Sequence of chain 1.F:
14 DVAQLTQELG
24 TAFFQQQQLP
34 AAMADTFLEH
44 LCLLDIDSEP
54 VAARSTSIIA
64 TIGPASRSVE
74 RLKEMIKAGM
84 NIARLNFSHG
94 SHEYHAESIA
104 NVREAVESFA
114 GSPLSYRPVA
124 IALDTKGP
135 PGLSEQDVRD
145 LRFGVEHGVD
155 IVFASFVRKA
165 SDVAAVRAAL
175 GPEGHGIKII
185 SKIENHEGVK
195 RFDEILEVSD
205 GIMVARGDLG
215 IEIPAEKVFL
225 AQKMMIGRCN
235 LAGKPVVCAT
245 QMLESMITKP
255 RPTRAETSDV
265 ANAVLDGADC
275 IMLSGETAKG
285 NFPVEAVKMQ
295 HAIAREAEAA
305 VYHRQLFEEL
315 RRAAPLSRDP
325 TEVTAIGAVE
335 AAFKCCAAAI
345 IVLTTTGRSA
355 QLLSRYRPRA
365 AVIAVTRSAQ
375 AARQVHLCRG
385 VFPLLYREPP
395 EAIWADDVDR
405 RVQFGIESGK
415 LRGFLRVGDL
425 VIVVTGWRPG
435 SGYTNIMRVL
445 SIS

This protein binds this small molecule.
Small molecule (SMILES): O=C([O-])C(=O)[O-]

Binding-site contacts:
Ligand atom C1 contacts residue MG1 of chain 1.FA at 2.9 Å.
Ligand atom C2 contacts residue THR244 of chain 1.F at 3.9 Å.
Ligand atom C1 contacts residue THR244 of chain 1.F at 3.5 Å.
Ligand atom O2 contacts residue ALA209 of chain 1.F at 4.2 Å.
Ligand atom O4 contacts residue MET276 of chain 1.F at 4.2 Å.
Ligand atom C2 contacts residue ALA209 of chain 1.F at 3.8 Å (hydrophobic).
Ligand atom O1 contacts residue GLY211 of chain 1.F at 3.8 Å.
Ligand atom O1 contacts residue ASP212 of chain 1.F at 2.9 Å (salt-bridge).
Ligand atom O4 contacts residue ALA209 of chain 1.F at 4.1 Å.
Ligand atom O2 contacts residue ASP212 of chain 1.F at 4.1 Å.
Ligand atom O3 contacts residue GLY211 of chain 1.F at 2.9 Å (h-bond).
Ligand atom C1 contacts residue GLY211 of chain 1.F at 3.7 Å.
Ligand atom O4 contacts residue I7K1 of chain 1.EA at 3.6 Å (h-bond).
Ligand atom O2 contacts residue MG1 of chain 1.FA at 2.1 Å.
Ligand atom O3 contacts residue ALA209 of chain 1.F at 3.3 Å.
Ligand atom C1 contacts residue GLU188 of chain 1.F at 3.6 Å.
Ligand atom O3 contacts residue THR244 of chain 1.F at 2.5 Å (h-bond).
Ligand atom O4 contacts residue MG1 of chain 1.FA at 4.1 Å.
Ligand atom C2 contacts residue GLU188 of chain 1.F at 3.8 Å.
Ligand atom O3 contacts residue ARG210 of chain 1.F at 3.5 Å (salt-bridge).
Ligand atom O2 contacts residue GLU188 of chain 1.F at 3.2 Å (salt-bridge).
Ligand atom O3 contacts residue MG1 of chain 1.FA at 4.1 Å.
Ligand atom O1 contacts residue GLU188 of chain 1.F at 2.9 Å (salt-bridge).
Ligand atom C2 contacts residue MG1 of chain 1.FA at 2.9 Å.
Ligand atom O2 contacts residue I7K1 of chain 1.EA at 3.5 Å (h-bond).
Ligand atom O4 contacts residue MET207 of chain 1.F at 4.2 Å.
Ligand atom O4 contacts residue LYS186 of chain 1.F at 3.8 Å.
Ligand atom O4 contacts residue THR244 of chain 1.F at 3.4 Å (h-bond).
Ligand atom C2 contacts residue LYS186 of chain 1.F at 3.6 Å.
Ligand atom C1 contacts residue ASP212 of chain 1.F at 3.8 Å.
Ligand atom C1 contacts residue I7K1 of chain 1.EA at 3.4 Å.
Ligand atom O4 contacts residue ARG87 of chain 1.F at 4.1 Å.
Ligand atom C2 contacts residue I7K1 of chain 1.EA at 3.2 Å.
Ligand atom O1 contacts residue ALA209 of chain 1.F at 3.8 Å.
Ligand atom O3 contacts residue I7K1 of chain 1.EA at 3.8 Å.
Ligand atom O1 contacts residue MG1 of chain 1.FA at 2.1 Å.
Ligand atom C1 contacts residue ALA209 of chain 1.F at 3.5 Å (hydrophobic).
Ligand atom O1 contacts residue I7K1 of chain 1.EA at 3.7 Å.
Ligand atom O3 contacts residue ASP212 of chain 1.F at 3.9 Å.
Ligand atom O2 contacts residue LYS186 of chain 1.F at 2.8 Å (salt-bridge).